This small molecule binds to this protein.
Small molecule (SMILES): CC(=O)N[C@@H]1[C@@H](O)[C@H](O)[C@@H](CO)O[C@H]1O

Binding-site contacts:
Ligand atom N2 contacts residue ASN343 of chain 1.A at 2.9 Å (h-bond).
Ligand atom C3 contacts residue ASN343 of chain 1.A at 3.8 Å.
Ligand atom C7 contacts residue ASN343 of chain 1.A at 4.2 Å.
Ligand atom C2 contacts residue ASN343 of chain 1.A at 2.5 Å.
Ligand atom C4 contacts residue ASN343 of chain 1.A at 4.3 Å.
Ligand atom C8 contacts residue SER371 of chain 1.A at 3.9 Å.
Ligand atom O5 contacts residue ASN343 of chain 1.A at 2.4 Å (h-bond).
Ligand atom C5 contacts residue ASN343 of chain 1.A at 3.7 Å.
Ligand atom C1 contacts residue ASN343 of chain 1.A at 1.4 Å.

Sequence of chain 1.A:
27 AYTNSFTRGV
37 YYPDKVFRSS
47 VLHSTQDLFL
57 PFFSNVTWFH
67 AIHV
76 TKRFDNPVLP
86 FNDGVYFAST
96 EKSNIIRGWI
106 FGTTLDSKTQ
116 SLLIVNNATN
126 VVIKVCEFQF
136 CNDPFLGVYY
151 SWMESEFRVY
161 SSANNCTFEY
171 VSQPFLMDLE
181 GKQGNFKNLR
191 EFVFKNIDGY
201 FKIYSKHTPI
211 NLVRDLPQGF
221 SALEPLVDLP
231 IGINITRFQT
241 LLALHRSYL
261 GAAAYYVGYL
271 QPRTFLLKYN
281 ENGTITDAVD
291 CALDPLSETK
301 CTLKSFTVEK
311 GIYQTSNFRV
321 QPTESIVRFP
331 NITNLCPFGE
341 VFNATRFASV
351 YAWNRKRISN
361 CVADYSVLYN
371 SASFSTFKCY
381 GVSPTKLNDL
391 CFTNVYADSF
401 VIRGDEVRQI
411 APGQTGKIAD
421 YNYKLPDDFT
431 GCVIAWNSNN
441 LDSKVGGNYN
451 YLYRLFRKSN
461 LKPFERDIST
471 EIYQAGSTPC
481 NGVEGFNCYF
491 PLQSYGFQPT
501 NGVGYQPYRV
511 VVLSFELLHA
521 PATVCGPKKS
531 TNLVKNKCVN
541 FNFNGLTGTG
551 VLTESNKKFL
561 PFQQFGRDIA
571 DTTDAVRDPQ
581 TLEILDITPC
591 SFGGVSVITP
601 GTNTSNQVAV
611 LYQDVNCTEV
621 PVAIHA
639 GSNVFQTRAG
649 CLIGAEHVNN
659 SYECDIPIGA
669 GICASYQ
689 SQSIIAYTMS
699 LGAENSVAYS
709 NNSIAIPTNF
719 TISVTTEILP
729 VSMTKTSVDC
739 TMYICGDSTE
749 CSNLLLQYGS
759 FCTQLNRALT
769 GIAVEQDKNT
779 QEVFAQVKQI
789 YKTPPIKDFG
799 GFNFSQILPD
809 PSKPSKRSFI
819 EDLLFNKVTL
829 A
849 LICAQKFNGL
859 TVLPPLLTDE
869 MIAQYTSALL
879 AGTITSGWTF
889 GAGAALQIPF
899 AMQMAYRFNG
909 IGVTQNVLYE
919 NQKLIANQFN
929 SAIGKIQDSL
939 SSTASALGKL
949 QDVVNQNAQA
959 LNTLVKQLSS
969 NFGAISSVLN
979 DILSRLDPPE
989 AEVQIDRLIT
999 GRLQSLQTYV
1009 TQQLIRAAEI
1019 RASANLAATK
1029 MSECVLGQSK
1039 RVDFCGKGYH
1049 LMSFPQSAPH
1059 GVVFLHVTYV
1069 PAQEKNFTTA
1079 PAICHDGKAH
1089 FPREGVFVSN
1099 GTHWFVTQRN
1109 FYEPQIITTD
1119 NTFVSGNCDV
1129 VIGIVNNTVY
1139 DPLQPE